Binding-site contacts:
Ligand atom C10 contacts residue VAL262 of chain 1.A at 4.0 Å (hydrophobic).
Ligand atom C11 contacts residue ALA119 of chain 1.A at 3.8 Å (hydrophobic).
Ligand atom O2 contacts residue ASN117 of chain 1.A at 2.8 Å (h-bond).
Ligand atom C4 contacts residue PHE161 of chain 2.A at 3.6 Å (hydrophobic).
Ligand atom C4 contacts residue TYR202 of chain 1.A at 3.2 Å (hydrophobic).
Ligand atom C7 contacts residue PHE161 of chain 2.A at 3.8 Å (hydrophobic).
Ligand atom C12 contacts residue GLY120 of chain 1.A at 3.6 Å.
Ligand atom C8 contacts residue ALA119 of chain 1.A at 4.0 Å (hydrophobic).
Ligand atom C11 contacts residue TYR202 of chain 1.A at 3.8 Å (hydrophobic).
Ligand atom O2 contacts residue SER222 of chain 1.A at 4.0 Å.
Ligand atom S contacts residue LEU118 of chain 1.A at 3.3 Å (h-bond).
Ligand atom C3 contacts residue VAL262 of chain 1.A at 3.8 Å (hydrophobic).
Ligand atom C3 contacts residue PHE161 of chain 2.A at 3.9 Å (hydrophobic).
Ligand atom C5 contacts residue TYR202 of chain 1.A at 3.8 Å (hydrophobic).
Ligand atom O1 contacts residue HIS88 of chain 1.A at 3.6 Å.
Ligand atom C2 contacts residue PHE161 of chain 2.A at 4.0 Å (hydrophobic).
Ligand atom C contacts residue ASN117 of chain 1.A at 3.7 Å.
Ligand atom C9 contacts residue ALA119 of chain 1.A at 3.9 Å (hydrophobic).
Ligand atom C5 contacts residue PHE161 of chain 2.A at 3.7 Å (hydrophobic).
Ligand atom C contacts residue SER35 of chain 1.A at 3.6 Å.
Ligand atom C12 contacts residue GLU203 of chain 1.A at 3.9 Å.
Ligand atom C10 contacts residue ALA244 of chain 1.A at 4.0 Å (hydrophobic).
Ligand atom C12 contacts residue ALA119 of chain 1.A at 4.0 Å (hydrophobic).
Ligand atom C8 contacts residue LEU118 of chain 1.A at 3.4 Å (hydrophobic).
Ligand atom O contacts residue SER35 of chain 1.A at 2.4 Å (h-bond).
Ligand atom C3 contacts residue HIS259 of chain 1.A at 3.6 Å.
Ligand atom O1 contacts residue ASN117 of chain 1.A at 2.9 Å (h-bond).
Ligand atom C2 contacts residue SER35 of chain 1.A at 4.0 Å.
Ligand atom C7 contacts residue MET221 of chain 1.A at 3.9 Å (hydrophobic).
Ligand atom C6 contacts residue PHE161 of chain 2.A at 3.7 Å (hydrophobic).
Ligand atom C12 contacts residue TYR202 of chain 1.A at 3.9 Å (hydrophobic).
Ligand atom C9 contacts residue LEU118 of chain 1.A at 3.7 Å (hydrophobic).
Ligand atom O2 contacts residue LEU118 of chain 1.A at 2.7 Å (h-bond).
Ligand atom C10 contacts residue ALA119 of chain 1.A at 4.0 Å (hydrophobic).
Ligand atom S contacts residue ASN117 of chain 1.A at 3.7 Å.
Ligand atom C10 contacts residue TYR202 of chain 1.A at 4.0 Å (hydrophobic).
Ligand atom C3 contacts residue LEU263 of chain 1.A at 3.9 Å (hydrophobic).
Ligand atom O2 contacts residue MET221 of chain 1.A at 3.6 Å.
Ligand atom C11 contacts residue GLY120 of chain 1.A at 3.7 Å.
Ligand atom C1 contacts residue PHE161 of chain 2.A at 3.9 Å (hydrophobic).

A small-molecule ligand and the protein it binds are described below.
Small molecule (SMILES): O=C(O)c1ccccc1CS(=O)c1ccccc1

Sequence of chain 1.A:
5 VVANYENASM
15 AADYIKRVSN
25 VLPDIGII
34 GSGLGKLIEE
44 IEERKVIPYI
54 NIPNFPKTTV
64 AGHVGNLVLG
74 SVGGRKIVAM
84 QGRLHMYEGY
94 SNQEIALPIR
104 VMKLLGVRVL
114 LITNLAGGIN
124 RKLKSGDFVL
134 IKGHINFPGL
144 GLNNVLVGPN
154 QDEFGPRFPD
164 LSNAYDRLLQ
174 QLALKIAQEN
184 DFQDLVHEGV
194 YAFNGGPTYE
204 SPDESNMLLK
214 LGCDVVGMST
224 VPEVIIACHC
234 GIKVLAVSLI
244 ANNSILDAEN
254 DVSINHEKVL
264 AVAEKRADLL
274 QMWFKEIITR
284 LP

Sequence of chain 2.A:
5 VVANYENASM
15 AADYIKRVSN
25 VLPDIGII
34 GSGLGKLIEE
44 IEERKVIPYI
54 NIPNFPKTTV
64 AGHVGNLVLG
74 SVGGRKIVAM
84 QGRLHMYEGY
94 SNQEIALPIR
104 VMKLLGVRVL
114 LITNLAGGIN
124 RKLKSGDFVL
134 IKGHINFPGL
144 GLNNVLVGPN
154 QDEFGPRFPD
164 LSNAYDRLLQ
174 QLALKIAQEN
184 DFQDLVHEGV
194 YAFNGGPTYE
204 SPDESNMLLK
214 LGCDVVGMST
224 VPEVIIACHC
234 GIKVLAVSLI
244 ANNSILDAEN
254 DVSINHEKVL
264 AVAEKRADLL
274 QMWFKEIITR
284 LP